A small-molecule ligand and the protein it binds are described below.
Small molecule (SMILES): Nc1ccn([C@@H]2O[C@H](CO[P](=O)(O)O[C@H]3[C@@H](O)[C@H](n4cnc5c(N)ncnc54)O[C@@H]3CO[P](=O)(O)O[C@H]3[C@@H](O)[C@H](n4cnc5c(=O)nc(N)[nH]c54)O[C@@H]3CO[P](=O)(O)O[C@H]3[C@@H](O)[C@H](n4cnc5c(N)ncnc54)O[C@@H]3CO[P](=O)(O)O[C@H]3[C@@H](O)[C@H](n4cnc5c(N)ncnc54)O[C@@H]3CO[P](=O)(O)O[C@H]3[C@@H](O)[C@H](n4ccc(=O)[nH]c4=O)O[C@@H]3CO[P](=O)(O)O[C@H]3[C@@H](O)[C@H](n4ccc(N)nc4=O)O[C@@H]3CO[P](=O)(O)O[C@H]3[C@@H](O)[C@H](n4ccc(=O)[nH]c4=O)O[C@@H]3CO[P](=O)(O)O[C@H]3[C@@H](O)[C@H](n4cnc5c(=O)nc(N)[nH]c54)O[C@@H]3CO)[C@@H](O)[C@H]2O)c(=O)n1

Sequence of chain 28.C:
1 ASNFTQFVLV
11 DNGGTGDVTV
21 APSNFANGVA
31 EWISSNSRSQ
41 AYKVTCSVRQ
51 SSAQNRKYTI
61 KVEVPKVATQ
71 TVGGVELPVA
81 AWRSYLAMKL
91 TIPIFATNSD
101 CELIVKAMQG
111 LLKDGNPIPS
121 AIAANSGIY

Sequence of chain 17.C:
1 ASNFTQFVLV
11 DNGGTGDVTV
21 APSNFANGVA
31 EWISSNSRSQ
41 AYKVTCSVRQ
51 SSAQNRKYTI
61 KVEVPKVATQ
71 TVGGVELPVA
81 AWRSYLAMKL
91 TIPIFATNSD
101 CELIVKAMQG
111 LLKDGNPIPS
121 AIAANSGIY

Binding-site contacts:
Ligand atom P contacts residue SER51 of chain 17.C at 3.2 Å.
Ligand atom N1 contacts residue THR59 of chain 28.C at 3.4 Å.
Ligand atom OP1 contacts residue SER51 of chain 17.C at 2.7 Å (h-bond).
Ligand atom O3' contacts residue ARG49 of chain 17.C at 3.6 Å (salt-bridge).
Ligand atom C6 contacts residue THR59 of chain 28.C at 3.5 Å.
Ligand atom N9 contacts residue LYS61 of chain 28.C at 3.8 Å.
Ligand atom OP2 contacts residue LYS57 of chain 17.C at 3.0 Å (salt-bridge).
Ligand atom O3' contacts residue SER51 of chain 17.C at 3.3 Å (h-bond).
Ligand atom N7 contacts residue THR45 of chain 28.C at 2.7 Å (h-bond).
Ligand atom N1 contacts residue SER47 of chain 28.C at 2.7 Å (h-bond).
Ligand atom OP2 contacts residue SER51 of chain 17.C at 3.3 Å (h-bond).
Ligand atom C6 contacts residue THR45 of chain 28.C at 3.4 Å.
Ligand atom P contacts residue ARG49 of chain 17.C at 3.7 Å.
Ligand atom C2 contacts residue SER47 of chain 28.C at 3.2 Å.
Ligand atom OP1 contacts residue SER52 of chain 17.C at 3.1 Å.
Ligand atom N6 contacts residue CYS46 of chain 28.C at 3.6 Å (h-bond).
Ligand atom OP1 contacts residue ARG49 of chain 17.C at 2.6 Å (salt-bridge).
Ligand atom OP2 contacts residue LYS57 of chain 17.C at 3.5 Å (salt-bridge).
Ligand atom C8 contacts residue LYS61 of chain 28.C at 3.6 Å.
Ligand atom C5' contacts residue ARG49 of chain 17.C at 2.6 Å.
Ligand atom O5' contacts residue LYS89 of chain 17.C at 3.2 Å (salt-bridge).
Ligand atom OP1 contacts residue ASN55 of chain 17.C at 3.2 Å.
Ligand atom N6 contacts residue THR59 of chain 28.C at 2.7 Å (h-bond).
Ligand atom P contacts residue LYS57 of chain 17.C at 3.1 Å.
Ligand atom C5' contacts residue LYS57 of chain 17.C at 3.8 Å.
Ligand atom OP1 contacts residue ASN55 of chain 17.C at 3.0 Å (h-bond).
Ligand atom C5 contacts residue THR45 of chain 28.C at 3.4 Å.
Ligand atom O5' contacts residue ARG49 of chain 17.C at 3.6 Å (salt-bridge).
Ligand atom OP2 contacts residue LYS43 of chain 28.C at 2.7 Å (salt-bridge).
Ligand atom OP2 contacts residue LYS89 of chain 17.C at 3.5 Å (salt-bridge).
Ligand atom OP1 contacts residue LYS89 of chain 17.C at 3.5 Å (salt-bridge).
Ligand atom N6 contacts residue THR45 of chain 28.C at 2.8 Å (h-bond).
Ligand atom N7 contacts residue TYR85 of chain 28.C at 3.8 Å.
Ligand atom O4' contacts residue LYS61 of chain 28.C at 3.7 Å.
Ligand atom O5' contacts residue LYS57 of chain 17.C at 2.8 Å (salt-bridge).
Ligand atom C4' contacts residue ARG49 of chain 17.C at 3.6 Å.
Ligand atom N7 contacts residue LYS61 of chain 28.C at 3.4 Å.
Ligand atom OP2 contacts residue TYR85 of chain 28.C at 2.6 Å (h-bond).
Ligand atom OP1 contacts residue LYS57 of chain 17.C at 2.9 Å.
Ligand atom OP2 contacts residue THR91 of chain 17.C at 3.7 Å.